Sequence of chain 1.F:
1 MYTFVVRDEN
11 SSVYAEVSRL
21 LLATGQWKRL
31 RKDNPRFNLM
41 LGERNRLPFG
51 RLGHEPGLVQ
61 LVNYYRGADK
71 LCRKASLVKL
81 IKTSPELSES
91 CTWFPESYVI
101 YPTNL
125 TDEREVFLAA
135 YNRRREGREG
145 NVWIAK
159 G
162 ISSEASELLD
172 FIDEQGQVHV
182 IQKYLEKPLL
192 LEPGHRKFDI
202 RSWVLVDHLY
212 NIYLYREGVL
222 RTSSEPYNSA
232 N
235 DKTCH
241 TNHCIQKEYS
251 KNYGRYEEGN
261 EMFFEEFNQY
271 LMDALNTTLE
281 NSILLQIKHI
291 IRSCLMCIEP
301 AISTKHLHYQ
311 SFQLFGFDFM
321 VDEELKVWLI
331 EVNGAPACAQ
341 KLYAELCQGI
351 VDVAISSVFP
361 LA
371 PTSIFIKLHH

This small molecule binds to this protein.
Small molecule (SMILES): Nc1ncnc2c1ncn2[C@@H]1O[C@H](CO[P](=O)(O)O[P](=O)(O)CP(=O)(O)O)[C@@H](O)[C@H]1O

Binding-site contacts:
Ligand atom PG contacts residue MG1 of chain 1.X at 3.7 Å.
Ligand atom C6 contacts residue LYS184 of chain 1.F at 3.5 Å.
Ligand atom O2G contacts residue ASP318 of chain 1.F at 2.2 Å (salt-bridge).
Ligand atom O1A contacts residue ILE330 of chain 1.F at 3.9 Å.
Ligand atom O2' contacts residue LYS198 of chain 1.F at 3.5 Å.
Ligand atom O3G contacts residue GLU331 of chain 1.F at 1.9 Å (salt-bridge).
Ligand atom O3G contacts residue MG1 of chain 1.X at 2.2 Å.
Ligand atom C5 contacts residue ILE330 of chain 1.F at 3.7 Å (hydrophobic).
Ligand atom O3' contacts residue THR241 of chain 1.F at 2.1 Å (h-bond).
Ligand atom N7 contacts residue ILE330 of chain 1.F at 3.6 Å.
Ligand atom N6 contacts residue GLN183 of chain 1.F at 3.1 Å (h-bond).
Ligand atom O2' contacts residue HIS239 of chain 1.F at 2.9 Å (h-bond).
Ligand atom N3 contacts residue TYR185 of chain 1.F at 3.4 Å.
Ligand atom O2G contacts residue ASN333 of chain 1.F at 3.5 Å (h-bond).
Ligand atom C6 contacts residue LEU186 of chain 1.F at 3.8 Å (hydrophobic).
Ligand atom C3B contacts residue ASN242 of chain 1.F at 3.5 Å.
Ligand atom O1B contacts residue MG1 of chain 1.X at 2.8 Å.
Ligand atom N7 contacts residue LYS150 of chain 1.F at 3.3 Å (salt-bridge).
Ligand atom C2 contacts residue LYS198 of chain 1.F at 3.3 Å.
Ligand atom N3 contacts residue LYS198 of chain 1.F at 2.9 Å (salt-bridge).
Ligand atom N1 contacts residue LEU186 of chain 1.F at 2.7 Å (h-bond).
Ligand atom O2A contacts residue LYS74 of chain 1.F at 3.7 Å.
Ligand atom C2 contacts residue TYR185 of chain 1.F at 3.4 Å (hydrophobic).
Ligand atom C8 contacts residue LYS150 of chain 1.F at 3.7 Å.
Ligand atom PG contacts residue GLU331 of chain 1.F at 3.1 Å.
Ligand atom N1 contacts residue LYS184 of chain 1.F at 3.8 Å.
Ligand atom O2G contacts residue GLU331 of chain 1.F at 3.3 Å (salt-bridge).
Ligand atom C2 contacts residue LEU186 of chain 1.F at 3.3 Å (hydrophobic).
Ligand atom O1A contacts residue GLU331 of chain 1.F at 3.3 Å.
Ligand atom O3G contacts residue ASN333 of chain 1.F at 2.8 Å (h-bond).
Ligand atom N6 contacts residue TYR185 of chain 1.F at 3.8 Å.
Ligand atom O1B contacts residue LYS74 of chain 1.F at 3.6 Å (salt-bridge).
Ligand atom N6 contacts residue LYS184 of chain 1.F at 2.5 Å (salt-bridge).
Ligand atom C3' contacts residue THR241 of chain 1.F at 3.5 Å.
Ligand atom O2A contacts residue LYS150 of chain 1.F at 3.2 Å (salt-bridge).
Ligand atom O1B contacts residue GLU331 of chain 1.F at 2.8 Å (salt-bridge).
Ligand atom PG contacts residue ASP318 of chain 1.F at 3.7 Å.
Ligand atom N1 contacts residue TYR185 of chain 1.F at 3.4 Å.
Ligand atom N7 contacts residue GLN183 of chain 1.F at 3.3 Å (h-bond).
Ligand atom O2' contacts residue THR241 of chain 1.F at 3.6 Å (h-bond).